The small molecule below binds the protein below.
Small molecule (SMILES): CC(C)C[C@@H](C=O)NC(=O)[C@H](CCCN=C(N)N)NC(=O)[C@H](CO)NC(=O)[C@H](CCCCN)NC(=O)[C@H](C)NC(=O)[C@H](COP(=O)(O)O)NC(=O)[C@H](CO)NC(=O)[C@@H]1CCCN1C(=O)[C@@H](N)CO

Binding-site contacts:
Ligand atom CB contacts residue ILE101 of chain 1.D at 3.5 Å (hydrophobic).
Ligand atom N contacts residue TYR33 of chain 1.D at 3.6 Å.
Ligand atom CB contacts residue GLY99 of chain 1.D at 3.2 Å.
Ligand atom O contacts residue TRP102 of chain 1.E at 3.5 Å.
Ligand atom CA contacts residue THR105 of chain 1.D at 3.2 Å.
Ligand atom OG contacts residue ILE101 of chain 1.D at 2.9 Å (h-bond).
Ligand atom C contacts residue PHE98 of chain 1.E at 3.6 Å (hydrophobic).
Ligand atom CA contacts residue PHE98 of chain 1.E at 3.2 Å (hydrophobic).
Ligand atom CA contacts residue TYR33 of chain 1.D at 3.5 Å (hydrophobic).
Ligand atom OG contacts residue SER99 of chain 1.E at 3.4 Å.
Ligand atom CG contacts residue TRP50 of chain 1.D at 3.5 Å (hydrophobic).
Ligand atom O contacts residue HIS35 of chain 1.D at 2.7 Å (h-bond).
Ligand atom O contacts residue TYR33 of chain 1.D at 3.6 Å.
Ligand atom N contacts residue PHE98 of chain 1.E at 2.7 Å (h-bond).
Ligand atom CG contacts residue PHE98 of chain 1.E at 3.5 Å (hydrophobic).
Ligand atom CB contacts residue TYR32 of chain 1.D at 3.5 Å (hydrophobic).
Ligand atom CB contacts residue ASP103 of chain 1.D at 3.6 Å.
Ligand atom C contacts residue TYR33 of chain 1.D at 3.3 Å (hydrophobic).
Ligand atom O contacts residue TYR32 of chain 1.D at 3.4 Å.
Ligand atom CB contacts residue THR105 of chain 1.D at 3.5 Å.
Ligand atom CA contacts residue GLY99 of chain 1.D at 3.4 Å.
Ligand atom C contacts residue PHE98 of chain 1.E at 3.4 Å (hydrophobic).
Ligand atom CE contacts residue TYR33 of chain 1.D at 3.5 Å (hydrophobic).
Ligand atom CD2 contacts residue TYR33 of chain 1.D at 3.3 Å (hydrophobic).
Ligand atom N contacts residue GLY31 of chain 1.D at 3.0 Å (h-bond).
Ligand atom CB contacts residue THR100 of chain 1.E at 3.6 Å.
Ligand atom N contacts residue PHE98 of chain 1.E at 3.5 Å.
Ligand atom CG contacts residue TYR38 of chain 1.E at 3.6 Å (hydrophobic).
Ligand atom C contacts residue THR105 of chain 1.D at 3.5 Å.
Ligand atom CD1 contacts residue ASN52 of chain 1.D at 3.1 Å.
Ligand atom CE contacts residue TRP50 of chain 1.D at 3.5 Å (hydrophobic).
Ligand atom CD contacts residue TYR31 of chain 1.E at 3.5 Å (hydrophobic).
Ligand atom O contacts residue TYR33 of chain 1.D at 2.8 Å (h-bond).
Ligand atom O contacts residue GLY99 of chain 1.D at 3.4 Å (h-bond).
Ligand atom N contacts residue THR105 of chain 1.D at 2.8 Å (h-bond).
Ligand atom C contacts residue GLY99 of chain 1.D at 3.3 Å.
Ligand atom CB contacts residue PHE98 of chain 1.E at 3.4 Å (hydrophobic).
Ligand atom OG contacts residue THR100 of chain 1.E at 2.9 Å (h-bond).
Ligand atom CB contacts residue VAL104 of chain 1.D at 3.5 Å (hydrophobic).
Ligand atom CD contacts residue TYR33 of chain 1.D at 3.3 Å (hydrophobic).

Sequence of chain 1.D:
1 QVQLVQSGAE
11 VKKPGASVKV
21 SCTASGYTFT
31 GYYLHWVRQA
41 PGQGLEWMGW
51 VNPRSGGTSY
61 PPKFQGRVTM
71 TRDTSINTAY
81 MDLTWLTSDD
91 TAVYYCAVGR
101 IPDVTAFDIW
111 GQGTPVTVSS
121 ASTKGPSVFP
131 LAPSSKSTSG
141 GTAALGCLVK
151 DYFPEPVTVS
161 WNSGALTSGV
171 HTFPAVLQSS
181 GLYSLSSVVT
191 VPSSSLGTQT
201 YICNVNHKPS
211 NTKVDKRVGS

Sequence of chain 1.E:
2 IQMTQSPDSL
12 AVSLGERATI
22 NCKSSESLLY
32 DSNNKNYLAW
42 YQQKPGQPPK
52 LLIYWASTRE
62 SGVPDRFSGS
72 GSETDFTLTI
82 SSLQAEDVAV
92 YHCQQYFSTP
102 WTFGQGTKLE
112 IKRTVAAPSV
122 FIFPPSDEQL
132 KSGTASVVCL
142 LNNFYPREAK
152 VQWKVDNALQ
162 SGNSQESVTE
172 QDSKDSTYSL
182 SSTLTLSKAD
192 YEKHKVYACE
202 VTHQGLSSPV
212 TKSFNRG